A small-molecule ligand and the protein it binds are described below.
Small molecule (SMILES): Nc1ncnc2c1ncn2[C@H]1C[C@H](O)[C@@H](COP(=O)(O)O)O1

Sequence of chain 1.EA:
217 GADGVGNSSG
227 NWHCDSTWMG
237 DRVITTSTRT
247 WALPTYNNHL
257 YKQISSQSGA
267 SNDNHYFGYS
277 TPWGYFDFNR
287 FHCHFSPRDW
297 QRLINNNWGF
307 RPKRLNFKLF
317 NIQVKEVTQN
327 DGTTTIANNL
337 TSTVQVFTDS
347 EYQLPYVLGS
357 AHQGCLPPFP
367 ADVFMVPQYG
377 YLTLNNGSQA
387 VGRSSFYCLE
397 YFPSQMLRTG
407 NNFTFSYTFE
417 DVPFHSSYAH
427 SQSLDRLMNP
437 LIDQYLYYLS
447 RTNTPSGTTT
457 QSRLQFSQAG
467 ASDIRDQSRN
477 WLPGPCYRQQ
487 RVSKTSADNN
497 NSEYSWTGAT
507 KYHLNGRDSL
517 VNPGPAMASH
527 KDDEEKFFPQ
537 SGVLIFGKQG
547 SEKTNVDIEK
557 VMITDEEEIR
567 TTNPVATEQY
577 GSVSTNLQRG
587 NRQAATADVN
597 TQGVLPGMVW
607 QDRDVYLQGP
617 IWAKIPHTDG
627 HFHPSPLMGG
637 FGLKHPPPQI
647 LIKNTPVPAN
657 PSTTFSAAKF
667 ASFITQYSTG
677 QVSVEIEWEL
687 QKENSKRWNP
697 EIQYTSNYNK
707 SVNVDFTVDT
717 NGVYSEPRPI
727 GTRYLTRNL

Binding-site contacts:
Ligand atom N6 contacts residue PRO419 of chain 1.EA at 4.5 Å.
Ligand atom C4 contacts residue PRO419 of chain 1.EA at 4.4 Å (hydrophobic).
Ligand atom N1 contacts residue VAL418 of chain 1.EA at 4.1 Å.
Ligand atom N1 contacts residue PRO630 of chain 1.EA at 4.0 Å.
Ligand atom C6 contacts residue PRO630 of chain 1.EA at 4.3 Å (hydrophobic).
Ligand atom C6 contacts residue PRO419 of chain 1.EA at 4.1 Å (hydrophobic).
Ligand atom C5 contacts residue SER631 of chain 1.EA at 3.9 Å.
Ligand atom C6 contacts residue SER631 of chain 1.EA at 4.3 Å.
Ligand atom N1 contacts residue GLY638 of chain 1.EA at 3.5 Å (h-bond).
Ligand atom C6 contacts residue VAL418 of chain 1.EA at 4.0 Å (hydrophobic).
Ligand atom C1' contacts residue HIS629 of chain 1.EA at 3.8 Å.
Ligand atom C6 contacts residue GLY638 of chain 1.EA at 3.9 Å.
Ligand atom N6 contacts residue PHE637 of chain 1.EA at 4.0 Å.
Ligand atom C1' contacts residue PRO630 of chain 1.EA at 4.0 Å (hydrophobic).
Ligand atom N9 contacts residue HIS629 of chain 1.EA at 4.3 Å.
Ligand atom N6 contacts residue SER631 of chain 1.EA at 4.2 Å.
Ligand atom N7 contacts residue PRO419 of chain 1.EA at 4.0 Å.
Ligand atom O4' contacts residue HIS629 of chain 1.EA at 4.2 Å.
Ligand atom O1P contacts residue PRO630 of chain 1.EA at 4.3 Å.
Ligand atom C8 contacts residue PRO419 of chain 1.EA at 4.4 Å (hydrophobic).
Ligand atom N6 contacts residue GLY638 of chain 1.EA at 3.0 Å (h-bond).
Ligand atom C8 contacts residue SER631 of chain 1.EA at 3.8 Å.
Ligand atom N3 contacts residue PRO630 of chain 1.EA at 3.3 Å.
Ligand atom N7 contacts residue HIS629 of chain 1.EA at 4.3 Å.
Ligand atom N6 contacts residue VAL418 of chain 1.EA at 3.5 Å.
Ligand atom P contacts residue PRO630 of chain 1.EA at 4.5 Å.
Ligand atom C5 contacts residue PRO419 of chain 1.EA at 4.0 Å (hydrophobic).
Ligand atom N7 contacts residue SER631 of chain 1.EA at 3.3 Å.
Ligand atom C5 contacts residue PRO630 of chain 1.EA at 4.1 Å (hydrophobic).
Ligand atom O1P contacts residue LYS640 of chain 1.EA at 4.4 Å.
Ligand atom C2' contacts residue HIS629 of chain 1.EA at 4.5 Å.
Ligand atom C2 contacts residue PRO630 of chain 1.EA at 3.5 Å (hydrophobic).
Ligand atom P contacts residue HIS627 of chain 1.EA at 4.0 Å.
Ligand atom C4 contacts residue SER631 of chain 1.EA at 4.4 Å.
Ligand atom O5' contacts residue PRO630 of chain 1.EA at 3.9 Å.
Ligand atom O4' contacts residue PRO630 of chain 1.EA at 3.4 Å.
Ligand atom N1 contacts residue PRO419 of chain 1.EA at 4.4 Å.
Ligand atom N9 contacts residue PRO630 of chain 1.EA at 4.0 Å.
Ligand atom C4 contacts residue PRO630 of chain 1.EA at 3.6 Å (hydrophobic).
Ligand atom C8 contacts residue HIS629 of chain 1.EA at 3.6 Å.